Sequence of chain 1.A:
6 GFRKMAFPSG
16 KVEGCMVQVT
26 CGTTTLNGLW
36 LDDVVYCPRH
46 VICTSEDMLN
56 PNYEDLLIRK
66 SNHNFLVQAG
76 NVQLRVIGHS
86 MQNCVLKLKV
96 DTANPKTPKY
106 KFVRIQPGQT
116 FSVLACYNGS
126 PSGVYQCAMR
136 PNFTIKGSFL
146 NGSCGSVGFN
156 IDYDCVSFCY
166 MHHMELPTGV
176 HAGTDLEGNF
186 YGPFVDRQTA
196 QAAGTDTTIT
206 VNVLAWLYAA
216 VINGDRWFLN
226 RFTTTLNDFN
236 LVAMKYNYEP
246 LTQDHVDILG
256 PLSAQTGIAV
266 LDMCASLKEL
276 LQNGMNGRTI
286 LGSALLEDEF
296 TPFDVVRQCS

Binding-site contacts:
Ligand atom C19 contacts residue XFF1 of chain 1.C at 0.2 Å.
Ligand atom C11 contacts residue XFF1 of chain 1.C at 0.3 Å.
Ligand atom O3 contacts residue HIS45 of chain 1.A at 2.9 Å (h-bond).
Ligand atom C15 contacts residue XFF1 of chain 1.C at 0.2 Å.
Ligand atom C16 contacts residue XFF1 of chain 1.C at 0.2 Å.
Ligand atom C2 contacts residue XFF1 of chain 1.C at 0.2 Å.
Ligand atom O2 contacts residue HIS167 of chain 1.A at 2.9 Å (h-bond).
Ligand atom O3 contacts residue CYS149 of chain 1.A at 2.6 Å (h-bond).
Ligand atom C13 contacts residue XFF1 of chain 1.C at 0.2 Å.
Ligand atom C14 contacts residue XFF1 of chain 1.C at 0.1 Å.
Ligand atom C4 contacts residue XFF1 of chain 1.C at 0.3 Å.
Ligand atom C1 contacts residue XFF1 of chain 1.C at 0.2 Å.
Ligand atom C5 contacts residue XFF1 of chain 1.C at 0.3 Å.
Ligand atom S1 contacts residue XFF1 of chain 1.C at 0.2 Å (h-bond).
Ligand atom C18 contacts residue XFF1 of chain 1.C at 0.2 Å.
Ligand atom C21 contacts residue XFF1 of chain 1.C at 0.3 Å.
Ligand atom N1 contacts residue XFF1 of chain 1.C at 0.2 Å (h-bond).
Ligand atom C24 contacts residue XFF1 of chain 1.C at 0.3 Å.
Ligand atom C9 contacts residue XFF1 of chain 1.C at 0.2 Å.
Ligand atom C8 contacts residue CYS149 of chain 1.A at 2.8 Å (hydrophobic).
Ligand atom N2 contacts residue XFF1 of chain 1.C at 0.1 Å (h-bond).
Ligand atom C8 contacts residue XFF1 of chain 1.C at 0.1 Å.
Ligand atom C22 contacts residue XFF1 of chain 1.C at 0.3 Å.
Ligand atom C12 contacts residue XFF1 of chain 1.C at 0.3 Å.
Ligand atom C10 contacts residue XFF1 of chain 1.C at 0.2 Å.
Ligand atom C23 contacts residue XFF1 of chain 1.C at 0.3 Å.
Ligand atom N3 contacts residue XFF1 of chain 1.C at 0.4 Å (h-bond).
Ligand atom O1 contacts residue XFF1 of chain 1.C at 0.5 Å (h-bond).
Ligand atom O4 contacts residue XFF1 of chain 1.C at 0.9 Å (h-bond).
Ligand atom C6 contacts residue XFF1 of chain 1.C at 0.3 Å.
Ligand atom C17 contacts residue XFF1 of chain 1.C at 0.2 Å.
Ligand atom N1 contacts residue GLN193 of chain 1.A at 2.8 Å (h-bond).
Ligand atom C14 contacts residue CYS149 of chain 1.A at 1.8 Å (hydrophobic).
Ligand atom O3 contacts residue XFF1 of chain 1.C at 1.4 Å.
Ligand atom N2 contacts residue HIS168 of chain 1.A at 2.9 Å (h-bond).
Ligand atom C7 contacts residue XFF1 of chain 1.C at 0.3 Å.
Ligand atom O2 contacts residue XFF1 of chain 1.C at 0.4 Å (h-bond).
Ligand atom C3 contacts residue XFF1 of chain 1.C at 0.3 Å.
Ligand atom O5 contacts residue XFF1 of chain 1.C at 0.3 Å (h-bond).
Ligand atom C20 contacts residue XFF1 of chain 1.C at 0.2 Å.

This protein binds this small molecule.
Small molecule (SMILES): CC(C)C[C@H](NC(=O)OCC(C)(C)Sc1ccccc1)C(=O)N[C@@H](C[C@@H]1CCNC1=O)[C@H](O)S(=O)(=O)O